Binding-site contacts:
Ligand atom CE2 contacts residue HIS50 of chain 1.D at 3.5 Å.
Ligand atom C contacts residue TYR77 of chain 1.D at 3.3 Å (hydrophobic).
Ligand atom NE1 contacts residue LEU31 of chain 1.D at 2.8 Å (h-bond).
Ligand atom N contacts residue LEU31 of chain 1.D at 3.5 Å.
Ligand atom CG contacts residue HIS50 of chain 1.D at 3.8 Å.
Ligand atom CZ2 contacts residue LEU34 of chain 1.D at 3.6 Å (hydrophobic).
Ligand atom O contacts residue HIS73 of chain 1.D at 3.4 Å.
Ligand atom CE2 contacts residue LEU31 of chain 1.D at 3.7 Å (hydrophobic).
Ligand atom O contacts residue GLN49 of chain 1.D at 3.6 Å.
Ligand atom O contacts residue LYS28 of chain 1.D at 3.3 Å.
Ligand atom CZ contacts residue ILE38 of chain 1.D at 3.4 Å (hydrophobic).
Ligand atom CD2 contacts residue HIS50 of chain 1.D at 3.5 Å.
Ligand atom CD2 contacts residue MET39 of chain 1.D at 3.5 Å (hydrophobic).
Ligand atom CE1 contacts residue VAL70 of chain 1.D at 3.6 Å (hydrophobic).
Ligand atom CE1 contacts residue VAL52 of chain 1.D at 3.7 Å (hydrophobic).
Ligand atom CA contacts residue TYR77 of chain 1.D at 3.7 Å (hydrophobic).
Ligand atom CE2 contacts residue GLY35 of chain 1.D at 3.7 Å.
Ligand atom CD2 contacts residue HIS73 of chain 1.D at 3.6 Å.
Ligand atom CD1 contacts residue GLY35 of chain 1.D at 3.6 Å.
Ligand atom CG contacts residue LYS28 of chain 1.D at 3.8 Å.
Ligand atom CD1 contacts residue GLN49 of chain 1.D at 3.3 Å.
Ligand atom CZ2 contacts residue GLY35 of chain 1.D at 3.7 Å.
Ligand atom CE2 contacts residue GLY35 of chain 1.D at 3.5 Å.
Ligand atom N contacts residue GLN49 of chain 1.D at 2.9 Å (h-bond).
Ligand atom CB contacts residue VAL70 of chain 1.D at 3.8 Å (hydrophobic).
Ligand atom CB contacts residue GLN49 of chain 1.D at 3.5 Å.
Ligand atom CA contacts residue GLN49 of chain 1.D at 3.4 Å.
Ligand atom N contacts residue PHE32 of chain 1.D at 3.6 Å.
Ligand atom CH2 contacts residue LEU34 of chain 1.D at 3.5 Å (hydrophobic).
Ligand atom O contacts residue VAL70 of chain 1.D at 3.6 Å.
Ligand atom CE1 contacts residue ILE38 of chain 1.D at 3.6 Å (hydrophobic).
Ligand atom OH contacts residue HIS50 of chain 1.D at 3.8 Å.
Ligand atom N contacts residue LYS28 of chain 1.D at 3.2 Å (salt-bridge).
Ligand atom CD2 contacts residue GLN49 of chain 1.D at 3.8 Å.
Ligand atom O contacts residue TYR77 of chain 1.D at 2.6 Å (h-bond).
Ligand atom C contacts residue VAL70 of chain 1.D at 3.7 Å (hydrophobic).
Ligand atom CB contacts residue PHE32 of chain 1.D at 3.6 Å (hydrophobic).
Ligand atom CA contacts residue GLN49 of chain 1.D at 3.6 Å.
Ligand atom NE1 contacts residue GLY35 of chain 1.D at 3.3 Å.
Ligand atom C contacts residue GLN49 of chain 1.D at 3.5 Å.

Sequence of chain 1.D:
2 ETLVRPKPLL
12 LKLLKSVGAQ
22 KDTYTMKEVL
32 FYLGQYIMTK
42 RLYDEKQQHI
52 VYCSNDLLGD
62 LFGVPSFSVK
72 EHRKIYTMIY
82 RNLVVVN

The protein below binds the small molecule below.
Small molecule (SMILES): CC(=O)N[C@H](C(=O)N[C@@H](CO)C(=O)N[C@@H](Cc1ccccc1)C(=O)N[C@@H](C)C(=O)N[C@@H](CCC(=O)O)C(=O)N[C@@H](Cc1ccc(O)cc1)C(=O)N[C@@H](CC1=CN=C2C=CC=CC12)C(=O)N[C@@H](C)C(=O)N[C@@H](CC(C)C)C(=O)N[C@@H](CC(C)C)C(=O)N[C@@H]1CCC[C@@H]1C(=O)N1CCC[C@H]1C(N)=O)[C@@H](C)O